This protein binds this small molecule.
Small molecule (SMILES): CC(=O)N[C@H]1[C@H](O[C@H]2[C@H](O)[C@@H](NC(C)=O)CO[C@@H]2CO)O[C@H](CO)[C@@H](O)[C@@H]1O

Sequence of chain 1.A:
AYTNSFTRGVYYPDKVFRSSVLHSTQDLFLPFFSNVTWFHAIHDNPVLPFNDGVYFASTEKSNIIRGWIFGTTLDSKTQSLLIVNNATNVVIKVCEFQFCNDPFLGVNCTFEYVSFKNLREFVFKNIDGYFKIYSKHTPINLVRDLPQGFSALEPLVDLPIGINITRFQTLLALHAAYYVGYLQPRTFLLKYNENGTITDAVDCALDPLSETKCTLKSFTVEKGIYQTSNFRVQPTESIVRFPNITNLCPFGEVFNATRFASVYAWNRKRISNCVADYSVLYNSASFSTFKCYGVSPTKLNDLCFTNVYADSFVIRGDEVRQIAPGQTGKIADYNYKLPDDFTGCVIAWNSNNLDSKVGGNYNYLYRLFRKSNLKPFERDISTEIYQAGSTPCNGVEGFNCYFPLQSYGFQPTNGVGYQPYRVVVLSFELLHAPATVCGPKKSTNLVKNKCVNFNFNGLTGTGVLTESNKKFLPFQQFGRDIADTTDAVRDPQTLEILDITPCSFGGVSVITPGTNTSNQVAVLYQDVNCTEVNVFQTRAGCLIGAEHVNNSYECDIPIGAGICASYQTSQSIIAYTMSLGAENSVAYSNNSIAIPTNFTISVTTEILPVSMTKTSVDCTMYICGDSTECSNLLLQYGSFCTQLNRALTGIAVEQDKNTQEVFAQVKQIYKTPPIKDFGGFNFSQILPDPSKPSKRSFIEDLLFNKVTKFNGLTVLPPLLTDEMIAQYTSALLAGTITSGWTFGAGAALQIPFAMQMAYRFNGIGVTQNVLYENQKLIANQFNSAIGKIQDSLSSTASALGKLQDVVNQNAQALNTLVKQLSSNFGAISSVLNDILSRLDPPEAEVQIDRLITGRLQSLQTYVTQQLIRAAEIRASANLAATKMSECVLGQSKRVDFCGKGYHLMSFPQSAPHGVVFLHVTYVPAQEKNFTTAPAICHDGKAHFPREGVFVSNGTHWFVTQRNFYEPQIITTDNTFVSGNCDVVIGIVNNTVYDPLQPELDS

Binding-site contacts:
Ligand atom N2 contacts residue ASN801 of chain 1.A at 2.9 Å (h-bond).
Ligand atom C7 contacts residue ASN801 of chain 1.A at 3.4 Å.
Ligand atom O6 contacts residue ASN801 of chain 1.A at 4.0 Å.
Ligand atom O6 contacts residue GLN804 of chain 1.A at 1.9 Å (h-bond).
Ligand atom C6 contacts residue GLN804 of chain 1.A at 3.3 Å.
Ligand atom C2 contacts residue SER803 of chain 1.A at 4.5 Å.
Ligand atom O5 contacts residue SER803 of chain 1.A at 3.5 Å (h-bond).
Ligand atom C5 contacts residue GLN804 of chain 1.A at 3.9 Å.
Ligand atom C5 contacts residue SER803 of chain 1.A at 3.5 Å.
Ligand atom C3 contacts residue ASN801 of chain 1.A at 3.8 Å.
Ligand atom O5 contacts residue ASN801 of chain 1.A at 2.3 Å (h-bond).
Ligand atom C8 contacts residue LYS795 of chain 1.A at 4.5 Å.
Ligand atom C6 contacts residue ASN801 of chain 1.A at 4.1 Å.
Ligand atom C2 contacts residue ASN801 of chain 1.A at 2.5 Å.
Ligand atom C1 contacts residue ASN801 of chain 1.A at 1.4 Å.
Ligand atom O5 contacts residue GLN804 of chain 1.A at 4.4 Å.
Ligand atom C7 contacts residue GLN804 of chain 1.A at 4.2 Å.
Ligand atom C4 contacts residue ASN801 of chain 1.A at 4.2 Å.
Ligand atom C6 contacts residue SER803 of chain 1.A at 4.3 Å.
Ligand atom O6 contacts residue SER803 of chain 1.A at 3.9 Å.
Ligand atom C1 contacts residue SER803 of chain 1.A at 3.4 Å.
Ligand atom O7 contacts residue ASN801 of chain 1.A at 3.5 Å (h-bond).
Ligand atom C5 contacts residue ASN801 of chain 1.A at 3.6 Å.
Ligand atom C8 contacts residue GLN804 of chain 1.A at 3.3 Å.